Sequence of chain 1.A:
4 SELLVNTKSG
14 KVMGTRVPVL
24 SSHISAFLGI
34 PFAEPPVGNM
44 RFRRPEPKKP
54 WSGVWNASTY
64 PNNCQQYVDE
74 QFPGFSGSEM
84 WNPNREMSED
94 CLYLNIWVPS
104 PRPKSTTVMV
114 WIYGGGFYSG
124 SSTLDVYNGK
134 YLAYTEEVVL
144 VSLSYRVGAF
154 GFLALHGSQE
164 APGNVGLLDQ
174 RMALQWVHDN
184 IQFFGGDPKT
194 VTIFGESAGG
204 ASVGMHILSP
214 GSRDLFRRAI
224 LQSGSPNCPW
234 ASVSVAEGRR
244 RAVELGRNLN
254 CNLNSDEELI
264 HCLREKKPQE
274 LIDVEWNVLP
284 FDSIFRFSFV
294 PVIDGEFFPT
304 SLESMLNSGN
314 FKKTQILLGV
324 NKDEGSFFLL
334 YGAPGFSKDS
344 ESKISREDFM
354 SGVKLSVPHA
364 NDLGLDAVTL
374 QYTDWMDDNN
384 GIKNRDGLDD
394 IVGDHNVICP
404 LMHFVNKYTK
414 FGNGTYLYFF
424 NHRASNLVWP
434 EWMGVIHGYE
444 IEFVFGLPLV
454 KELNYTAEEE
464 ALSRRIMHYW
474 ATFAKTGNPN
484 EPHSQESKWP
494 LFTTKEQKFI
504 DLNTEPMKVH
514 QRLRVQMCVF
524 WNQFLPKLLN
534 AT

Binding-site contacts:
Ligand atom C8 contacts residue GLU455 of chain 1.A at 3.5 Å.
Ligand atom C2 contacts residue ASN457 of chain 1.A at 2.4 Å.
Ligand atom C4 contacts residue ASN457 of chain 1.A at 4.2 Å.
Ligand atom C1 contacts residue GLU455 of chain 1.A at 4.4 Å.
Ligand atom N2 contacts residue ASN457 of chain 1.A at 2.9 Å (h-bond).
Ligand atom C7 contacts residue ASN457 of chain 1.A at 3.6 Å.
Ligand atom O5 contacts residue ASN457 of chain 1.A at 2.4 Å (h-bond).
Ligand atom C5 contacts residue ASN457 of chain 1.A at 3.7 Å.
Ligand atom C1 contacts residue ASN457 of chain 1.A at 1.5 Å.
Ligand atom C8 contacts residue LEU456 of chain 1.A at 3.9 Å (hydrophobic).
Ligand atom C3 contacts residue ASN457 of chain 1.A at 3.8 Å.
Ligand atom O7 contacts residue ASN457 of chain 1.A at 3.9 Å.
Ligand atom N2 contacts residue GLU455 of chain 1.A at 3.5 Å (salt-bridge).
Ligand atom C7 contacts residue GLU455 of chain 1.A at 3.8 Å.

The protein below binds the small molecule below.
Small molecule (SMILES): CC(=O)N[C@H]1[C@H](O[C@H]2[C@H](O)[C@@H](NC(C)=O)CO[C@@H]2CO)O[C@H](CO)[C@@H](O[C@@H]2O[C@H](CO)[C@@H](O)[C@H](O[C@H]3O[C@H](CO)[C@@H](O)[C@H](O)[C@@H]3O)[C@@H]2O)[C@@H]1O